The protein below binds the small molecule below.
Small molecule (SMILES): O=C([O-])[C@H](O)/C=C(/[O-])O

Sequence of chain 1.A:
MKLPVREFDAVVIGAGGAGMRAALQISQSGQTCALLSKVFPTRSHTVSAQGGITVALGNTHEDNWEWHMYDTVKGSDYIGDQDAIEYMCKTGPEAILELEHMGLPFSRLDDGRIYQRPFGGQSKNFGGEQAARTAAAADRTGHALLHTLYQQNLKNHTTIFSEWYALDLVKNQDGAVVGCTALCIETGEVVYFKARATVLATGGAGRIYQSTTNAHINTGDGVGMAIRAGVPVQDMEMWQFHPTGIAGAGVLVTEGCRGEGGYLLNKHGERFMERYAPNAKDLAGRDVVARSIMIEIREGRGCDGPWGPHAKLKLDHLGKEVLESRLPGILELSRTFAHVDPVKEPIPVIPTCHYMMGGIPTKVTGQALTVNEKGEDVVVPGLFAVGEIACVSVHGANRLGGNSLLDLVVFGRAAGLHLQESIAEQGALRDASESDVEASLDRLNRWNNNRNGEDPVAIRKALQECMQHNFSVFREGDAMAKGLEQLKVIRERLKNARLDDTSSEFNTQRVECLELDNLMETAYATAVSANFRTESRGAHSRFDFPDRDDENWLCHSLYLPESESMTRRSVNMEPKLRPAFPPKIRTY

Binding-site contacts:
Ligand atom O1B contacts residue PHE119 of chain 1.A at 3.7 Å.
Ligand atom C1 contacts residue GLU255 of chain 1.A at 4.0 Å.
Ligand atom C1 contacts residue ARG286 of chain 1.A at 3.9 Å.
Ligand atom O4A contacts residue ARG399 of chain 1.A at 2.8 Å (salt-bridge).
Ligand atom C2 contacts residue ARG286 of chain 1.A at 3.3 Å.
Ligand atom C4 contacts residue GLY401 of chain 1.A at 4.0 Å.
Ligand atom O2 contacts residue HIS354 of chain 1.A at 3.8 Å.
Ligand atom C3 contacts residue FAD1 of chain 1.M at 3.0 Å.
Ligand atom C1 contacts residue LEU252 of chain 1.A at 4.1 Å (hydrophobic).
Ligand atom C3 contacts residue GLY402 of chain 1.A at 4.0 Å.
Ligand atom C4 contacts residue GLY402 of chain 1.A at 3.6 Å.
Ligand atom O4A contacts residue ARG286 of chain 1.A at 3.7 Å.
Ligand atom O1A contacts residue GLY51 of chain 1.A at 2.4 Å (h-bond).
Ligand atom C4 contacts residue FAD1 of chain 1.M at 3.1 Å.
Ligand atom C2 contacts residue HIS242 of chain 1.A at 4.0 Å.
Ligand atom O1B contacts residue ARG286 of chain 1.A at 3.7 Å.
Ligand atom O1A contacts residue FAD1 of chain 1.M at 2.9 Å (h-bond).
Ligand atom O4B contacts residue HIS354 of chain 1.A at 3.0 Å (h-bond).
Ligand atom O4A contacts residue FAD1 of chain 1.M at 2.9 Å.
Ligand atom O1A contacts residue THR254 of chain 1.A at 3.2 Å (h-bond).
Ligand atom O1A contacts residue GLN50 of chain 1.A at 3.4 Å.
Ligand atom O1B contacts residue GLU255 of chain 1.A at 2.7 Å (salt-bridge).
Ligand atom C2 contacts residue FAD1 of chain 1.M at 3.3 Å.
Ligand atom O4B contacts residue FAD1 of chain 1.M at 2.9 Å.
Ligand atom O4B contacts residue ARG286 of chain 1.A at 3.1 Å (salt-bridge).
Ligand atom C4 contacts residue ARG399 of chain 1.A at 3.4 Å.
Ligand atom O4A contacts residue GLY401 of chain 1.A at 3.2 Å.
Ligand atom O2 contacts residue ARG286 of chain 1.A at 2.5 Å (salt-bridge).
Ligand atom C1 contacts residue FAD1 of chain 1.M at 3.7 Å.
Ligand atom O4A contacts residue GLY402 of chain 1.A at 2.4 Å (h-bond).
Ligand atom O4B contacts residue ARG399 of chain 1.A at 2.5 Å (salt-bridge).
Ligand atom O1B contacts residue HIS242 of chain 1.A at 3.6 Å.
Ligand atom O1B contacts residue THR254 of chain 1.A at 2.6 Å (h-bond).
Ligand atom C1 contacts residue PHE119 of chain 1.A at 4.0 Å (hydrophobic).
Ligand atom C1 contacts residue THR254 of chain 1.A at 3.2 Å.
Ligand atom C1 contacts residue GLY51 of chain 1.A at 3.5 Å.
Ligand atom O2 contacts residue HIS242 of chain 1.A at 2.7 Å (h-bond).
Ligand atom C3 contacts residue PHE119 of chain 1.A at 3.9 Å (hydrophobic).
Ligand atom C3 contacts residue ARG286 of chain 1.A at 3.0 Å.
Ligand atom C4 contacts residue ARG286 of chain 1.A at 3.2 Å.